A protein and the small-molecule ligand that binds it are described below.
Small molecule (SMILES): O=P(O)(O)OC[C@H]1O[C@@](CO)(OP(=O)(O)O)[C@@H](O)[C@@H]1O

Sequence of chain 1.D:
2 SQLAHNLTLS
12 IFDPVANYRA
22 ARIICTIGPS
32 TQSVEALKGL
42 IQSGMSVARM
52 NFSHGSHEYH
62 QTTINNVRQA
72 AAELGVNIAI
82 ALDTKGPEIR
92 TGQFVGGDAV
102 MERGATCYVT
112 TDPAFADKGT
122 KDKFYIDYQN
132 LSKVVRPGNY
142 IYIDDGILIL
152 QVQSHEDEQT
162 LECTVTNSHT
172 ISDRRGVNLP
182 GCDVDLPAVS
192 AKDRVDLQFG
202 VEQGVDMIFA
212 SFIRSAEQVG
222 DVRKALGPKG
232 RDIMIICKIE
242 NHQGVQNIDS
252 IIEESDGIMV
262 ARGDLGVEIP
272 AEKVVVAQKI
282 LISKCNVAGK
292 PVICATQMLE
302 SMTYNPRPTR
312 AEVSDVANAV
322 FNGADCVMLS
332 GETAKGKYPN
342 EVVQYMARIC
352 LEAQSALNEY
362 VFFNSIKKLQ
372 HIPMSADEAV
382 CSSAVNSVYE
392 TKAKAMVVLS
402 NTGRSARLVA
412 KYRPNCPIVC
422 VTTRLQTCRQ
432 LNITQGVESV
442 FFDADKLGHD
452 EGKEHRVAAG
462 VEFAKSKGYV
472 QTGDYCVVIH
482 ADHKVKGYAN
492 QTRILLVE

Binding-site contacts:
Ligand atom O4 contacts residue ALA490 of chain 1.D at 3.8 Å.
Ligand atom C6 contacts residue SER406 of chain 1.D at 3.7 Å.
Ligand atom O4P contacts residue SER406 of chain 1.D at 2.7 Å (h-bond).
Ligand atom O5P contacts residue ASN402 of chain 1.D at 2.5 Å (h-bond).
Ligand atom C1 contacts residue ALA482 of chain 1.D at 3.6 Å (hydrophobic).
Ligand atom O3 contacts residue ALA482 of chain 1.D at 3.5 Å (h-bond).
Ligand atom O6P contacts residue ARG405 of chain 1.D at 3.2 Å (salt-bridge).
Ligand atom P1 contacts residue ARG457 of chain 1.D at 3.1 Å.
Ligand atom O4P contacts residue SER401 of chain 1.D at 2.3 Å (h-bond).
Ligand atom C6 contacts residue LEU400 of chain 1.D at 3.1 Å (hydrophobic).
Ligand atom O3P contacts residue LYS454 of chain 1.D at 3.6 Å (salt-bridge).
Ligand atom C1 contacts residue LYS454 of chain 1.D at 3.9 Å.
Ligand atom O6 contacts residue SER406 of chain 1.D at 3.6 Å.
Ligand atom P2 contacts residue ASN402 of chain 1.D at 3.7 Å.
Ligand atom O5P contacts residue THR403 of chain 1.D at 2.7 Å (h-bond).
Ligand atom C1 contacts residue TYR489 of chain 1.D at 3.9 Å (hydrophobic).
Ligand atom O2 contacts residue ASN402 of chain 1.D at 3.7 Å.
Ligand atom C4 contacts residue LEU400 of chain 1.D at 3.1 Å (hydrophobic).
Ligand atom P2 contacts residue SER401 of chain 1.D at 3.4 Å.
Ligand atom O4P contacts residue ARG405 of chain 1.D at 3.8 Å.
Ligand atom O4P contacts residue THR403 of chain 1.D at 3.9 Å.
Ligand atom O6P contacts residue THR403 of chain 1.D at 3.0 Å (h-bond).
Ligand atom C6 contacts residue SER401 of chain 1.D at 3.8 Å.
Ligand atom O3 contacts residue LYS454 of chain 1.D at 3.1 Å (salt-bridge).
Ligand atom O1P contacts residue ARG457 of chain 1.D at 2.3 Å (salt-bridge).
Ligand atom P2 contacts residue THR403 of chain 1.D at 3.7 Å.
Ligand atom O2P contacts residue ASN402 of chain 1.D at 3.2 Å (h-bond).
Ligand atom O4 contacts residue HIS481 of chain 1.D at 3.4 Å.
Ligand atom O4P contacts residue ASN402 of chain 1.D at 3.9 Å.
Ligand atom C3 contacts residue ALA482 of chain 1.D at 3.5 Å (hydrophobic).
Ligand atom O2P contacts residue ARG457 of chain 1.D at 2.3 Å (salt-bridge).
Ligand atom O4 contacts residue LEU400 of chain 1.D at 2.6 Å (h-bond).
Ligand atom O1 contacts residue GLY488 of chain 1.D at 3.5 Å (h-bond).
Ligand atom P2 contacts residue SER406 of chain 1.D at 3.6 Å.
Ligand atom O3 contacts residue LEU400 of chain 1.D at 3.7 Å.
Ligand atom O3 contacts residue HIS481 of chain 1.D at 3.4 Å.
Ligand atom O1P contacts residue LYS454 of chain 1.D at 2.1 Å (salt-bridge).
Ligand atom C5 contacts residue LEU400 of chain 1.D at 3.5 Å (hydrophobic).
Ligand atom P1 contacts residue LYS454 of chain 1.D at 3.3 Å.
Ligand atom O5P contacts residue SER401 of chain 1.D at 3.4 Å (h-bond).